Sequence of chain 1.A:
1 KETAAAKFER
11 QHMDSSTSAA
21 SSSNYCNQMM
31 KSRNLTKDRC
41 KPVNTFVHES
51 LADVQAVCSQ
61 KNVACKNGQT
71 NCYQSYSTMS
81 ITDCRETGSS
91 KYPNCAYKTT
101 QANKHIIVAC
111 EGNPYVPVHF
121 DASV

The protein below binds the small molecule below.
Small molecule (SMILES): Cc1cn([C@@H]2C[C@@H](O)[C@H](CN3CCCC3)O2)c(=O)[nH]c1=O

Binding-site contacts:
Ligand atom O2 contacts residue PHE120 of chain 1.A at 3.8 Å.
Ligand atom C2 contacts residue ASN44 of chain 1.A at 4.1 Å.
Ligand atom C2 contacts residue HIS12 of chain 1.A at 4.5 Å.
Ligand atom C5M contacts residue LYS66 of chain 1.A at 3.3 Å.
Ligand atom C2 contacts residue VAL43 of chain 1.A at 4.2 Å (hydrophobic).
Ligand atom O3' contacts residue HIS119 of chain 1.A at 3.2 Å.
Ligand atom O2 contacts residue THR45 of chain 1.A at 3.0 Å (h-bond).
Ligand atom N3 contacts residue THR45 of chain 1.A at 2.6 Å (h-bond).
Ligand atom C6 contacts residue VAL43 of chain 1.A at 3.9 Å (hydrophobic).
Ligand atom O2 contacts residue VAL43 of chain 1.A at 4.0 Å.
Ligand atom C2' contacts residue HIS12 of chain 1.A at 3.9 Å.
Ligand atom C5 contacts residue VAL43 of chain 1.A at 4.4 Å (hydrophobic).
Ligand atom O4 contacts residue PHE120 of chain 1.A at 3.9 Å.
Ligand atom C5 contacts residue ASP121 of chain 1.A at 3.9 Å.
Ligand atom O4 contacts residue ALA122 of chain 1.A at 4.2 Å.
Ligand atom C6 contacts residue ASP121 of chain 1.A at 4.0 Å.
Ligand atom C3' contacts residue LYS41 of chain 1.A at 3.9 Å.
Ligand atom O4 contacts residue ASP83 of chain 1.A at 4.0 Å.
Ligand atom O2 contacts residue HIS12 of chain 1.A at 3.3 Å.
Ligand atom N1 contacts residue VAL43 of chain 1.A at 4.0 Å.
Ligand atom C4 contacts residue THR45 of chain 1.A at 3.5 Å.
Ligand atom C1' contacts residue PHE120 of chain 1.A at 3.9 Å (hydrophobic).
Ligand atom O3' contacts residue PHE120 of chain 1.A at 3.7 Å.
Ligand atom C2' contacts residue LYS41 of chain 1.A at 3.6 Å.
Ligand atom O4 contacts residue THR45 of chain 1.A at 3.5 Å (h-bond).
Ligand atom C4 contacts residue PHE120 of chain 1.A at 3.9 Å (hydrophobic).
Ligand atom O4 contacts residue SER123 of chain 1.A at 4.2 Å.
Ligand atom C2' contacts residue VAL43 of chain 1.A at 4.1 Å (hydrophobic).
Ligand atom N3 contacts residue PHE120 of chain 1.A at 3.4 Å.
Ligand atom C3' contacts residue PHE120 of chain 1.A at 4.5 Å (hydrophobic).
Ligand atom C2' contacts residue PHE120 of chain 1.A at 4.0 Å (hydrophobic).
Ligand atom O4' contacts residue VAL43 of chain 1.A at 3.5 Å (h-bond).
Ligand atom N1 contacts residue PHE120 of chain 1.A at 4.0 Å.
Ligand atom C6 contacts residue PHE120 of chain 1.A at 4.3 Å (hydrophobic).
Ligand atom C1' contacts residue VAL43 of chain 1.A at 4.0 Å (hydrophobic).
Ligand atom C2 contacts residue THR45 of chain 1.A at 3.6 Å.
Ligand atom C5M contacts residue ASP121 of chain 1.A at 3.7 Å.
Ligand atom C2 contacts residue PHE120 of chain 1.A at 3.6 Å (hydrophobic).
Ligand atom O2 contacts residue ASN44 of chain 1.A at 3.4 Å.
Ligand atom C5M contacts residue ALA122 of chain 1.A at 4.3 Å (hydrophobic).